Sequence of chain 1.A:
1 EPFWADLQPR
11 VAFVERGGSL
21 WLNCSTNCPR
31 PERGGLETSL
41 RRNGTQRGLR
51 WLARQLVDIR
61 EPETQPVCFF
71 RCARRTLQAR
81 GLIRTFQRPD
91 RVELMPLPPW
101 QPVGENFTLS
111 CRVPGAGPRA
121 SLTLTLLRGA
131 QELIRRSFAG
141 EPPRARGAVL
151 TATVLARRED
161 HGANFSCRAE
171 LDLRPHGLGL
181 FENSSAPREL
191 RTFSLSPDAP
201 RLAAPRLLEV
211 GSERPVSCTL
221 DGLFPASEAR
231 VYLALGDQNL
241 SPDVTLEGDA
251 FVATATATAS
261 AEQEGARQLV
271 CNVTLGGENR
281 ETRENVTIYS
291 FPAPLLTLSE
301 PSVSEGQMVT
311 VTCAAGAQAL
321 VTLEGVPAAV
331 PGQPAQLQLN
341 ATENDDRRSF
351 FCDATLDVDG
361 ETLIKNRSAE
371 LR

Binding-site contacts:
Ligand atom C2 contacts residue ASN106 of chain 1.A at 1.9 Å.
Ligand atom C3 contacts residue ASN106 of chain 1.A at 3.0 Å.
Ligand atom C5 contacts residue ASN106 of chain 1.A at 3.6 Å.
Ligand atom N2 contacts residue ASN106 of chain 1.A at 3.0 Å (h-bond).
Ligand atom C1 contacts residue ASN106 of chain 1.A at 1.4 Å.
Ligand atom C6 contacts residue THR153 of chain 1.A at 3.8 Å.
Ligand atom C8 contacts residue ASN106 of chain 1.A at 3.5 Å.
Ligand atom C7 contacts residue ASN106 of chain 1.A at 3.6 Å.
Ligand atom C4 contacts residue ASN106 of chain 1.A at 3.9 Å.
Ligand atom O6 contacts residue THR153 of chain 1.A at 3.3 Å (h-bond).
Ligand atom O3 contacts residue ASN106 of chain 1.A at 3.1 Å (h-bond).
Ligand atom O5 contacts residue ASN106 of chain 1.A at 2.4 Å (h-bond).

A small-molecule ligand and the protein it binds are described below.
Small molecule (SMILES): CC(=O)N[C@H]1[C@H](O[C@H]2[C@H](O)[C@@H](NC(C)=O)CO[C@@H]2CO)O[C@H](CO)[C@@H](O[C@@H]2O[C@H](CO)[C@@H](O)[C@H](O[C@H]3O[C@H](CO)[C@@H](O)[C@H](O)[C@@H]3O)[C@@H]2O)[C@@H]1O